Binding-site contacts:
Ligand atom CCM contacts residue LEU318 of chain 1.B at 4.1 Å (hydrophobic).
Ligand atom CBA contacts residue CYS317 of chain 1.B at 4.1 Å (hydrophobic).
Ligand atom CBG contacts residue LEU318 of chain 1.B at 4.5 Å (hydrophobic).
Ligand atom CBT contacts residue LEU315 of chain 1.B at 3.6 Å (hydrophobic).
Ligand atom CBI contacts residue PRO314 of chain 1.B at 3.8 Å (hydrophobic).
Ligand atom CBQ contacts residue PRO314 of chain 1.B at 3.9 Å (hydrophobic).
Ligand atom CBC contacts residue CYS317 of chain 1.B at 4.2 Å (hydrophobic).
Ligand atom OBV contacts residue LEU315 of chain 1.B at 4.2 Å.
Ligand atom CBK contacts residue PRO314 of chain 1.B at 4.1 Å (hydrophobic).
Ligand atom CBA contacts residue ALA321 of chain 1.B at 3.8 Å (hydrophobic).
Ligand atom CBT contacts residue LEU318 of chain 1.B at 4.2 Å (hydrophobic).
Ligand atom CBI contacts residue LEU318 of chain 1.B at 3.8 Å (hydrophobic).
Ligand atom CBE contacts residue CYS317 of chain 1.B at 4.4 Å (hydrophobic).
Ligand atom CCJ contacts residue LEU315 of chain 1.B at 3.7 Å (hydrophobic).
Ligand atom CAY contacts residue ALA321 of chain 1.B at 4.2 Å (hydrophobic).
Ligand atom CBK contacts residue PHE310 of chain 1.B at 4.3 Å (hydrophobic).
Ligand atom CBE contacts residue LEU318 of chain 1.B at 3.8 Å (hydrophobic).

Sequence of chain 1.B:
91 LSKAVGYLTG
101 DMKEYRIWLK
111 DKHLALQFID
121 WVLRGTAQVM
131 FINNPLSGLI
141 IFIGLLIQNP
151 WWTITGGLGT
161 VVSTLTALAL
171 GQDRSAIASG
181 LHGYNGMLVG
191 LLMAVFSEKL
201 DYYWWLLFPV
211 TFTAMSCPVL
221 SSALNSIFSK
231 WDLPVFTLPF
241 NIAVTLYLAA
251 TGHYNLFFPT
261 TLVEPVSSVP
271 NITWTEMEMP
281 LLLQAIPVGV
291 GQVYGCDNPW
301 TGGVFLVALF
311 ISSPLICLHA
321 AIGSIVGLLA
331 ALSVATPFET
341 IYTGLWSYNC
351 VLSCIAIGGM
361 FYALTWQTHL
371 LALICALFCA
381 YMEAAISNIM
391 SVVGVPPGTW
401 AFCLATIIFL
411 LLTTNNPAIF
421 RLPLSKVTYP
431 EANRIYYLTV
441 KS

This small molecule binds to this protein.
Small molecule (SMILES): CCCCCCCCCCC(CCCCCCCCCC)(CO[C@H]1O[C@@H](CO)[C@H](O[C@@H]2O[C@@H](CO)[C@H](O)[C@@H](O)[C@@H]2O)[C@@H](O)[C@@H]1O)CO[C@H]1O[C@@H](CO)[C@H](O[C@@H]2O[C@@H](CO)[C@H](O)[C@@H](O)[C@@H]2O)[C@@H](O)[C@H]1O